A protein and the small-molecule ligand that binds it are described below.
Small molecule (SMILES): COc1c(O)ccc2c1cc([N+](=O)[O-])c1c(C(=O)O)cc3c(c12)OCO3

Binding-site contacts:
Ligand atom C15 contacts residue ALA17 of chain 1.A at 3.4 Å (hydrophobic).
Ligand atom C9 contacts residue GLY29 of chain 1.A at 3.4 Å.
Ligand atom O2 contacts residue SER22 of chain 1.A at 4.0 Å.
Ligand atom C2 contacts residue SER22 of chain 1.A at 3.9 Å.
Ligand atom C3 contacts residue SER22 of chain 1.A at 3.9 Å.
Ligand atom C8 contacts residue GLY29 of chain 1.A at 3.5 Å.
Ligand atom C6 contacts residue LEU2 of chain 1.A at 3.5 Å (hydrophobic).
Ligand atom C17 contacts residue TYR51 of chain 1.A at 3.8 Å (hydrophobic).
Ligand atom C1 contacts residue LEU2 of chain 1.A at 3.5 Å (hydrophobic).
Ligand atom C5 contacts residue LEU2 of chain 1.A at 4.0 Å (hydrophobic).
Ligand atom C15 contacts residue TYR21 of chain 1.A at 3.7 Å (hydrophobic).
Ligand atom O2 contacts residue ALA17 of chain 1.A at 3.4 Å.
Ligand atom O8 contacts residue LYS60 of chain 1.A at 3.4 Å.
Ligand atom O7 contacts residue TRP30 of chain 1.A at 2.8 Å.
Ligand atom O6 contacts residue TYR27 of chain 1.A at 3.9 Å.
Ligand atom C14 contacts residue GLY29 of chain 1.A at 3.4 Å.
Ligand atom O1 contacts residue GLY29 of chain 1.A at 3.7 Å.
Ligand atom C12 contacts residue CYS44 of chain 1.A at 4.0 Å (hydrophobic).
Ligand atom O3 contacts residue ILE9 of chain 1.A at 3.9 Å.
Ligand atom C2 contacts residue ILE18 of chain 1.A at 3.9 Å (hydrophobic).
Ligand atom C12 contacts residue HIS47 of chain 1.A at 3.5 Å.
Ligand atom C11 contacts residue PHE5 of chain 1.A at 3.6 Å (hydrophobic).
Ligand atom O4 contacts residue LEU2 of chain 1.A at 3.5 Å.
Ligand atom O3 contacts residue TYR21 of chain 1.A at 3.5 Å (h-bond).
Ligand atom O2 contacts residue ILE18 of chain 1.A at 3.5 Å.
Ligand atom C4 contacts residue TYR21 of chain 1.A at 4.0 Å (hydrophobic).
Ligand atom O1 contacts residue ASP48 of chain 1.A at 3.0 Å (salt-bridge).
Ligand atom O6 contacts residue CYS44 of chain 1.A at 3.1 Å (h-bond).
Ligand atom O6 contacts residue HIS47 of chain 1.A at 3.1 Å (h-bond).
Ligand atom C13 contacts residue ASP48 of chain 1.A at 3.4 Å.
Ligand atom C13 contacts residue TYR27 of chain 1.A at 4.0 Å (hydrophobic).
Ligand atom C12 contacts residue PHE5 of chain 1.A at 4.0 Å (hydrophobic).
Ligand atom C10 contacts residue LEU2 of chain 1.A at 3.9 Å (hydrophobic).
Ligand atom O8 contacts residue TRP30 of chain 1.A at 3.5 Å.
Ligand atom O6 contacts residue ASP48 of chain 1.A at 2.4 Å (salt-bridge).
Ligand atom C17 contacts residue ASP48 of chain 1.A at 3.2 Å.
Ligand atom C13 contacts residue HIS47 of chain 1.A at 3.3 Å.
Ligand atom C15 contacts residue ILE9 of chain 1.A at 3.6 Å (hydrophobic).
Ligand atom C14 contacts residue ASP48 of chain 1.A at 3.5 Å.
Ligand atom N1 contacts residue TRP30 of chain 1.A at 3.6 Å.

Sequence of chain 1.A:
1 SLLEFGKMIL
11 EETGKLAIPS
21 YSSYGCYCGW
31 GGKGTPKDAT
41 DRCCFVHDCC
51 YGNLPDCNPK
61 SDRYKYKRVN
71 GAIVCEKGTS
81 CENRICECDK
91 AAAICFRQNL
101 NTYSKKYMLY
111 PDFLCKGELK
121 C